Binding-site contacts:
Ligand atom F4 contacts residue SER294 of chain 1.D at 3.6 Å.
Ligand atom C29 contacts residue MET283 of chain 1.D at 3.6 Å (hydrophobic).
Ligand atom F3 contacts residue PHE266 of chain 1.D at 3.5 Å.
Ligand atom O4 contacts residue GLN295 of chain 1.D at 3.0 Å (h-bond).
Ligand atom C16 contacts residue GLN295 of chain 1.D at 3.3 Å.
Ligand atom F1 contacts residue PHE298 of chain 1.D at 3.7 Å.
Ligand atom F1 contacts residue TYR255 of chain 1.D at 3.5 Å.
Ligand atom O4 contacts residue PHE298 of chain 1.D at 3.6 Å.
Ligand atom C21 contacts residue LEU245 of chain 1.D at 3.6 Å (hydrophobic).
Ligand atom O6 contacts residue MET283 of chain 1.D at 3.7 Å.
Ligand atom C15 contacts residue ILE262 of chain 1.D at 3.7 Å (hydrophobic).
Ligand atom C16 contacts residue THR259 of chain 1.D at 3.4 Å.
Ligand atom C22 contacts residue MET199 of chain 1.D at 3.6 Å (hydrophobic).
Ligand atom C23 contacts residue ASP244 of chain 1.D at 3.7 Å.
Ligand atom C15 contacts residue PHE298 of chain 1.D at 3.4 Å (hydrophobic).
Ligand atom F3 contacts residue MET283 of chain 1.D at 3.1 Å.
Ligand atom C18 contacts residue GLN295 of chain 1.D at 3.3 Å.
Ligand atom C12 contacts residue PHE298 of chain 1.D at 3.8 Å (hydrophobic).
Ligand atom N1 contacts residue MET283 of chain 1.D at 3.5 Å.
Ligand atom C25 contacts residue EDO1 of chain 1.AC at 3.5 Å.
Ligand atom F1 contacts residue GLN295 of chain 1.D at 3.6 Å.
Ligand atom F1 contacts residue PRO248 of chain 1.D at 3.5 Å.
Ligand atom C26 contacts residue MET199 of chain 1.D at 3.7 Å (hydrophobic).
Ligand atom C30 contacts residue PHE298 of chain 1.D at 3.8 Å (hydrophobic).
Ligand atom F2 contacts residue TRP258 of chain 1.D at 3.5 Å.
Ligand atom C3 contacts residue GLY297 of chain 1.D at 3.6 Å.
Ligand atom F2 contacts residue ASN247 of chain 1.D at 3.4 Å.
Ligand atom F2 contacts residue ILE262 of chain 1.D at 3.6 Å.
Ligand atom F4 contacts residue GLN295 of chain 1.D at 3.2 Å.
Ligand atom C6 contacts residue MET283 of chain 1.D at 3.1 Å (hydrophobic).
Ligand atom C17 contacts residue PHE298 of chain 1.D at 3.4 Å (hydrophobic).
Ligand atom C30 contacts residue SER294 of chain 1.D at 3.5 Å.
Ligand atom F2 contacts residue THR259 of chain 1.D at 3.5 Å.
Ligand atom O5 contacts residue MET199 of chain 1.D at 3.3 Å.
Ligand atom O3 contacts residue GLN295 of chain 1.D at 3.0 Å (h-bond).
Ligand atom F4 contacts residue PHE298 of chain 1.D at 3.4 Å.
Ligand atom O6 contacts residue PHE298 of chain 1.D at 3.5 Å.
Ligand atom C19 contacts residue PHE298 of chain 1.D at 3.6 Å (hydrophobic).
Ligand atom F1 contacts residue ASN247 of chain 1.D at 3.5 Å.
Ligand atom O3 contacts residue ILE262 of chain 1.D at 3.6 Å.

Sequence of chain 1.D:
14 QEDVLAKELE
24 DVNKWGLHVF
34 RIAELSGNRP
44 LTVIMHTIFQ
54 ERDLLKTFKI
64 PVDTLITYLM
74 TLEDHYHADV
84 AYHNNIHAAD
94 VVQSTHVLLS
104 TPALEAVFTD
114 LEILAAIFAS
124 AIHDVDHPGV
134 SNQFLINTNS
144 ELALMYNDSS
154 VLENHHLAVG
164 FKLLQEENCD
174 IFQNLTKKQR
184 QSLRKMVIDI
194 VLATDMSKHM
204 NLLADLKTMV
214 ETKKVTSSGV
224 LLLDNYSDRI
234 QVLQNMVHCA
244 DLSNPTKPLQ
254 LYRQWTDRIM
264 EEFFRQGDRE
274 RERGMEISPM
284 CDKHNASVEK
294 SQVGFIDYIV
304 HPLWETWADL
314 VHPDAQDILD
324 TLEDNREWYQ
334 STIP

A small-molecule ligand and the protein it binds are described below.
Small molecule (SMILES): CC1(C)CC(=O)N(CC(=O)N2CCC(N3N=C(c4ccc(OC(F)F)c(OC(F)F)c4)[C@H]4CC=CC[C@H]4C3=O)CC2)C(=O)C1